Sequence of chain 1.G:
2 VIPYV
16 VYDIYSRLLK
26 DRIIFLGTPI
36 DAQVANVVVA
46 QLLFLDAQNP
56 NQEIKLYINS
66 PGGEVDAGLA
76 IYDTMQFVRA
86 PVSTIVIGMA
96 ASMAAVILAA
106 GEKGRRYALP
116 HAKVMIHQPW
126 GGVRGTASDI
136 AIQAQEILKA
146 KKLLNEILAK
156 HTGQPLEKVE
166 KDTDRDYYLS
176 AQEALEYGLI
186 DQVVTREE

Binding-site contacts:
Ligand atom C22 contacts residue SER97 of chain 1.G at 2.6 Å.
Ligand atom N1 contacts residue TRP125 of chain 1.G at 3.8 Å.
Ligand atom C3 contacts residue VAL70 of chain 1.G at 3.7 Å (hydrophobic).
Ligand atom O27 contacts residue SER97 of chain 1.G at 2.1 Å (h-bond).
Ligand atom C24 contacts residue LEU149 of chain 1.G at 3.7 Å (hydrophobic).
Ligand atom N20 contacts residue SER97 of chain 1.G at 3.4 Å (h-bond).
Ligand atom C24 contacts residue HIS122 of chain 1.G at 3.4 Å.
Ligand atom C10 contacts residue TRP125 of chain 1.G at 3.5 Å (hydrophobic).
Ligand atom O8 contacts residue GLU69 of chain 1.G at 3.2 Å.
Ligand atom C21 contacts residue SER97 of chain 1.G at 2.1 Å.
Ligand atom O28 contacts residue SER97 of chain 1.G at 2.1 Å (h-bond).
Ligand atom B26 contacts residue HIS122 of chain 1.G at 3.7 Å.
Ligand atom C18 contacts residue TRP125 of chain 1.G at 3.7 Å (hydrophobic).
Ligand atom O19 contacts residue TRP125 of chain 1.G at 2.8 Å (h-bond).
Ligand atom C23 contacts residue SER97 of chain 1.G at 2.9 Å.
Ligand atom O27 contacts residue GLY68 of chain 1.G at 2.6 Å (h-bond).
Ligand atom C22 contacts residue MET98 of chain 1.G at 3.6 Å (hydrophobic).
Ligand atom O28 contacts residue TRP125 of chain 1.G at 3.4 Å (h-bond).
Ligand atom N9 contacts residue TRP125 of chain 1.G at 2.7 Å (h-bond).
Ligand atom O27 contacts residue GLY67 of chain 1.G at 3.1 Å.
Ligand atom C5 contacts residue ILE142 of chain 1.G at 3.7 Å (hydrophobic).
Ligand atom C21 contacts residue GLY68 of chain 1.G at 3.7 Å.
Ligand atom C25 contacts residue MET98 of chain 1.G at 3.5 Å (hydrophobic).
Ligand atom C25 contacts residue SER97 of chain 1.G at 3.4 Å.
Ligand atom C11 contacts residue TRP125 of chain 1.G at 3.5 Å (hydrophobic).
Ligand atom B26 contacts residue GLY68 of chain 1.G at 3.6 Å.
Ligand atom C18 contacts residue GLY68 of chain 1.G at 3.5 Å.
Ligand atom B26 contacts residue SER97 of chain 1.G at 1.4 Å.
Ligand atom O8 contacts residue VAL70 of chain 1.G at 2.9 Å (h-bond).
Ligand atom N4 contacts residue ILE142 of chain 1.G at 3.6 Å.
Ligand atom C10 contacts residue GLY68 of chain 1.G at 3.3 Å.
Ligand atom O19 contacts residue PRO124 of chain 1.G at 3.1 Å.
Ligand atom O27 contacts residue MET98 of chain 1.G at 3.2 Å (h-bond).
Ligand atom C16 contacts residue GLU69 of chain 1.G at 3.7 Å.
Ligand atom N20 contacts residue GLY68 of chain 1.G at 2.7 Å (h-bond).
Ligand atom C23 contacts residue HIS122 of chain 1.G at 3.6 Å.
Ligand atom O28 contacts residue HIS122 of chain 1.G at 3.1 Å (h-bond).
Ligand atom C24 contacts residue PRO124 of chain 1.G at 3.2 Å (hydrophobic).
Ligand atom C24 contacts residue GLN123 of chain 1.G at 3.5 Å.
Ligand atom C25 contacts residue HIS122 of chain 1.G at 3.8 Å.

The small molecule below binds the protein below.
Small molecule (SMILES): CC(C)C[C@H](NC(=O)[C@H](Cc1ccccc1)NC(=O)c1cnccn1)B(O)O